The protein below binds the small molecule below.
Small molecule (SMILES): CN(C(=O)[C@H](Cc1c[nH]cn1)NC(=O)OCc1ccccc1)[C@@H](Cc1ccccc1)C(=O)N[C@@H](Cc1ccc(O)cc1)C(=O)O

Binding-site contacts:
Ligand atom C19 contacts residue TYR241 of chain 1.B at 3.5 Å (hydrophobic).
Ligand atom O8 contacts residue ARG144 of chain 1.B at 3.8 Å.
Ligand atom C20 contacts residue TYR241 of chain 1.B at 3.9 Å (hydrophobic).
Ligand atom C3 contacts residue TYR195 of chain 1.B at 3.2 Å (hydrophobic).
Ligand atom C34 contacts residue TYR111 of chain 1.A at 3.8 Å (hydrophobic).
Ligand atom C2 contacts residue PHE147 of chain 1.B at 3.5 Å (hydrophobic).
Ligand atom C19 contacts residue HIS190 of chain 1.B at 3.8 Å.
Ligand atom C9 contacts residue ARG144 of chain 1.B at 3.7 Å.
Ligand atom O11 contacts residue LEU96 of chain 1.B at 3.8 Å.
Ligand atom C17 contacts residue TYR111 of chain 1.A at 3.6 Å (hydrophobic).
Ligand atom C3 contacts residue PHE147 of chain 1.B at 4.0 Å (hydrophobic).
Ligand atom C18 contacts residue TYR241 of chain 1.B at 3.8 Å (hydrophobic).
Ligand atom C4 contacts residue CYS196 of chain 1.B at 3.6 Å (hydrophobic).
Ligand atom C9 contacts residue LEU96 of chain 1.B at 3.9 Å (hydrophobic).
Ligand atom O15 contacts residue TRP244 of chain 1.B at 3.8 Å.
Ligand atom C36 contacts residue GLY192 of chain 1.B at 3.4 Å.
Ligand atom O8 contacts residue LEU96 of chain 1.B at 3.4 Å.
Ligand atom C1 contacts residue LEU99 of chain 1.B at 3.9 Å (hydrophobic).
Ligand atom C35 contacts residue GLN193 of chain 1.B at 3.2 Å.
Ligand atom O27 contacts residue TYR241 of chain 1.B at 3.4 Å (h-bond).
Ligand atom C35 contacts residue ARG144 of chain 1.B at 3.4 Å.
Ligand atom C19 contacts residue TYR111 of chain 1.A at 3.9 Å (hydrophobic).
Ligand atom N30 contacts residue LEU45 of chain 1.B at 4.0 Å.
Ligand atom C31 contacts residue SER48 of chain 1.B at 4.0 Å.
Ligand atom N22 contacts residue TYR241 of chain 1.B at 3.8 Å.
Ligand atom C7 contacts residue ARG144 of chain 1.B at 3.6 Å.
Ligand atom C34 contacts residue ARG144 of chain 1.B at 4.0 Å.
Ligand atom C33 contacts residue HIS190 of chain 1.B at 3.6 Å.
Ligand atom C34 contacts residue HIS190 of chain 1.B at 3.5 Å.
Ligand atom O11 contacts residue ARG144 of chain 1.B at 3.1 Å (salt-bridge).
Ligand atom C36 contacts residue ARG144 of chain 1.B at 3.5 Å.
Ligand atom C31 contacts residue TYR97 of chain 1.B at 3.7 Å (hydrophobic).
Ligand atom C34 contacts residue GLN193 of chain 1.B at 3.4 Å.
Ligand atom O21 contacts residue TYR111 of chain 1.A at 3.8 Å.
Ligand atom C36 contacts residue CYS196 of chain 1.B at 3.8 Å (hydrophobic).
Ligand atom C37 contacts residue TRP244 of chain 1.B at 3.3 Å (hydrophobic).
Ligand atom C35 contacts residue GLY192 of chain 1.B at 3.5 Å.
Ligand atom C37 contacts residue GLY192 of chain 1.B at 3.8 Å.
Ligand atom C38 contacts residue TRP244 of chain 1.B at 3.3 Å (hydrophobic).
Ligand atom N30 contacts residue TYR97 of chain 1.B at 3.0 Å (h-bond).

Sequence of chain 1.B:
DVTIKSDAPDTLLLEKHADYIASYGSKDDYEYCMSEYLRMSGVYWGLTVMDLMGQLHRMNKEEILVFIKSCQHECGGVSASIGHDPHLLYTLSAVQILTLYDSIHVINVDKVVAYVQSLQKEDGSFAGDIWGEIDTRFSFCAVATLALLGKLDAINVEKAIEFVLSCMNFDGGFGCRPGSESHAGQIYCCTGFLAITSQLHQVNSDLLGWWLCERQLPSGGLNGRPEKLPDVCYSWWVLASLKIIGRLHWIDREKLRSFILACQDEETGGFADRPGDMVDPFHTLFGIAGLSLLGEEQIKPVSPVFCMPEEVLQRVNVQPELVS

Sequence of chain 1.A:
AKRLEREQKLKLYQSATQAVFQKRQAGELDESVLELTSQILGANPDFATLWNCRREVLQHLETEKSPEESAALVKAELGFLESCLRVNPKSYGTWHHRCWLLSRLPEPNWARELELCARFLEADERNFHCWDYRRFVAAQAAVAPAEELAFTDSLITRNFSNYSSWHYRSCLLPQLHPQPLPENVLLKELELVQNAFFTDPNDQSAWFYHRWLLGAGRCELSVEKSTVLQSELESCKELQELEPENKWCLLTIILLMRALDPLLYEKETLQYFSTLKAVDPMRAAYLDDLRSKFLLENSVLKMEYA